Binding-site contacts:
Ligand atom C2 contacts residue ALA130 of chain 1.A at 3.5 Å (hydrophobic).
Ligand atom O1 contacts residue HIS129 of chain 1.A at 3.9 Å.
Ligand atom C1 contacts residue HIS208 of chain 1.A at 3.7 Å.
Ligand atom O1 contacts residue GLY59 of chain 1.A at 3.6 Å.
Ligand atom C6 contacts residue TYR60 of chain 1.A at 4.1 Å (hydrophobic).
Ligand atom O4 contacts residue PEG1 of chain 1.F at 3.7 Å.
Ligand atom C2 contacts residue GLY59 of chain 1.A at 3.4 Å.
Ligand atom C8 contacts residue TRP155 of chain 1.A at 3.3 Å (hydrophobic).
Ligand atom C3 contacts residue MET131 of chain 1.A at 3.9 Å (hydrophobic).
Ligand atom C10 contacts residue PEG1 of chain 1.F at 3.5 Å.
Ligand atom C4 contacts residue TYR60 of chain 1.A at 3.5 Å (hydrophobic).
Ligand atom O2 contacts residue ALA130 of chain 1.A at 3.7 Å.
Ligand atom O2 contacts residue HIS208 of chain 1.A at 3.1 Å.
Ligand atom C2 contacts residue HIS208 of chain 1.A at 3.3 Å.
Ligand atom O5 contacts residue TRP155 of chain 1.A at 3.4 Å (h-bond).
Ligand atom C3 contacts residue HIS208 of chain 1.A at 4.0 Å.
Ligand atom C9 contacts residue TRP155 of chain 1.A at 3.6 Å (hydrophobic).
Ligand atom C4 contacts residue ILE178 of chain 1.A at 3.8 Å (hydrophobic).
Ligand atom C10 contacts residue TRP155 of chain 1.A at 4.1 Å (hydrophobic).
Ligand atom C2 contacts residue TYR60 of chain 1.A at 3.2 Å (hydrophobic).
Ligand atom C6 contacts residue ILE178 of chain 1.A at 3.5 Å (hydrophobic).
Ligand atom O2 contacts residue TYR60 of chain 1.A at 3.6 Å.
Ligand atom C9 contacts residue MET131 of chain 1.A at 3.6 Å (hydrophobic).
Ligand atom O1 contacts residue TYR60 of chain 1.A at 3.5 Å (h-bond).
Ligand atom C7 contacts residue ILE178 of chain 1.A at 3.8 Å (hydrophobic).
Ligand atom C9 contacts residue TYR60 of chain 1.A at 4.0 Å (hydrophobic).
Ligand atom O3 contacts residue MET131 of chain 1.A at 2.8 Å (h-bond).
Ligand atom O3 contacts residue ALA130 of chain 1.A at 3.0 Å.
Ligand atom O5 contacts residue PEG1 of chain 1.F at 3.3 Å.
Ligand atom O3 contacts residue TYR60 of chain 1.A at 3.0 Å (h-bond).
Ligand atom C1 contacts residue GLY59 of chain 1.A at 3.8 Å.
Ligand atom C8 contacts residue MET131 of chain 1.A at 3.6 Å (hydrophobic).
Ligand atom C5 contacts residue TYR60 of chain 1.A at 3.8 Å (hydrophobic).
Ligand atom C8 contacts residue ILE178 of chain 1.A at 4.1 Å (hydrophobic).
Ligand atom C1 contacts residue TYR60 of chain 1.A at 2.9 Å (hydrophobic).
Ligand atom C7 contacts residue TRP155 of chain 1.A at 4.0 Å (hydrophobic).
Ligand atom C3 contacts residue TYR60 of chain 1.A at 3.4 Å (hydrophobic).
Ligand atom C3 contacts residue ALA130 of chain 1.A at 3.4 Å (hydrophobic).
Ligand atom O3 contacts residue GLY59 of chain 1.A at 3.7 Å.
Ligand atom C5 contacts residue ILE178 of chain 1.A at 3.4 Å (hydrophobic).

This protein binds this small molecule.
Small molecule (SMILES): O=C(O)c1ccc(C(=O)OCCO)cc1

Sequence of chain 1.A:
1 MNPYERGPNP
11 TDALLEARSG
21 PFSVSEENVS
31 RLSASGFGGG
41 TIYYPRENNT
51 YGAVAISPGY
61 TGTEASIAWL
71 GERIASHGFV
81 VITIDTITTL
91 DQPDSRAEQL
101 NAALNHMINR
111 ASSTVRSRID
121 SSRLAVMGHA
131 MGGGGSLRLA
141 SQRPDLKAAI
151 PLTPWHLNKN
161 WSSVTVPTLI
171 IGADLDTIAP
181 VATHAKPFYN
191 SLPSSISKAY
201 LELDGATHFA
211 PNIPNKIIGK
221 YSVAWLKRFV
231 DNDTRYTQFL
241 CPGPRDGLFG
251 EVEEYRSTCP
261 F